Binding-site contacts:
Ligand atom O5 contacts residue ASN308 of chain 1.Q at 2.3 Å (h-bond).
Ligand atom C3 contacts residue ASN308 of chain 1.Q at 3.8 Å.
Ligand atom C5 contacts residue ASN308 of chain 1.Q at 3.6 Å.
Ligand atom C2 contacts residue ASN308 of chain 1.Q at 2.5 Å.
Ligand atom C8 contacts residue ASN308 of chain 1.Q at 4.0 Å.
Ligand atom C4 contacts residue ASN308 of chain 1.Q at 4.2 Å.
Ligand atom C1 contacts residue ASN308 of chain 1.Q at 1.4 Å.
Ligand atom C8 contacts residue SER362 of chain 1.Q at 4.2 Å.
Ligand atom N2 contacts residue ASN308 of chain 1.Q at 2.9 Å (h-bond).
Ligand atom C7 contacts residue ASN308 of chain 1.Q at 3.8 Å.
Ligand atom N2 contacts residue TRP364 of chain 1.Q at 4.3 Å.

Sequence of chain 1.Q:
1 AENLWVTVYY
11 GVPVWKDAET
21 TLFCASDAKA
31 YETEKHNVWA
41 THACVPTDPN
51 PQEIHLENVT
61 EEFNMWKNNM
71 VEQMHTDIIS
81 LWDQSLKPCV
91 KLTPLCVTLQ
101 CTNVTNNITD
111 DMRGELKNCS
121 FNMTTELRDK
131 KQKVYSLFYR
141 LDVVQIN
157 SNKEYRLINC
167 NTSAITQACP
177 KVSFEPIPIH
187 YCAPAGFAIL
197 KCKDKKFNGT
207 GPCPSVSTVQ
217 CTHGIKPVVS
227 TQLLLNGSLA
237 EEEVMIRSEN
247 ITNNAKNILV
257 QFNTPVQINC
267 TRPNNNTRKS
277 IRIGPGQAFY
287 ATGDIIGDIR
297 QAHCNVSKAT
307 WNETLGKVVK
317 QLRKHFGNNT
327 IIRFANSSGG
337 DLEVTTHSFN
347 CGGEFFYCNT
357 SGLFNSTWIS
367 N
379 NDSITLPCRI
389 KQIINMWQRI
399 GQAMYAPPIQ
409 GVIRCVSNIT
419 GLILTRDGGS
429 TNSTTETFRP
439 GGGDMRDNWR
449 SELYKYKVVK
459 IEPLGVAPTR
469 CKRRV

This protein binds this small molecule.
Small molecule (SMILES): CC(=O)N[C@@H]1[C@@H](O)[C@H](O)[C@@H](CO)O[C@H]1O